The protein below binds the small molecule below.
Small molecule (SMILES): CC(=O)N[C@@H]1[C@@H](O)[C@H](O)[C@@H](CO)O[C@H]1O

Binding-site contacts:
Ligand atom C5 contacts residue ASN193 of chain 2.C at 3.7 Å.
Ligand atom N2 contacts residue ASN193 of chain 2.C at 2.9 Å (h-bond).
Ligand atom O5 contacts residue ASN193 of chain 2.C at 2.4 Å (h-bond).
Ligand atom C2 contacts residue ASN193 of chain 2.C at 2.5 Å.
Ligand atom C1 contacts residue ASN193 of chain 2.C at 1.4 Å.
Ligand atom O6 contacts residue GLU283 of chain 2.C at 3.4 Å (salt-bridge).
Ligand atom C6 contacts residue GLU283 of chain 2.C at 3.6 Å.
Ligand atom O7 contacts residue ASN193 of chain 2.C at 3.1 Å (h-bond).
Ligand atom N2 contacts residue THR195 of chain 2.C at 3.8 Å.
Ligand atom O5 contacts residue GLN282 of chain 2.C at 3.9 Å.
Ligand atom C6 contacts residue GLN282 of chain 2.C at 4.1 Å.
Ligand atom C7 contacts residue ASN193 of chain 2.C at 3.3 Å.
Ligand atom C3 contacts residue ASN193 of chain 2.C at 3.8 Å.
Ligand atom C2 contacts residue THR195 of chain 2.C at 3.9 Å.
Ligand atom C4 contacts residue ASN193 of chain 2.C at 4.2 Å.
Ligand atom C5 contacts residue THR195 of chain 2.C at 4.1 Å.
Ligand atom O5 contacts residue THR195 of chain 2.C at 3.9 Å.
Ligand atom C1 contacts residue THR195 of chain 2.C at 3.1 Å.
Ligand atom C3 contacts residue THR195 of chain 2.C at 4.3 Å.
Ligand atom O6 contacts residue GLN282 of chain 2.C at 3.4 Å.

Sequence of chain 2.C:
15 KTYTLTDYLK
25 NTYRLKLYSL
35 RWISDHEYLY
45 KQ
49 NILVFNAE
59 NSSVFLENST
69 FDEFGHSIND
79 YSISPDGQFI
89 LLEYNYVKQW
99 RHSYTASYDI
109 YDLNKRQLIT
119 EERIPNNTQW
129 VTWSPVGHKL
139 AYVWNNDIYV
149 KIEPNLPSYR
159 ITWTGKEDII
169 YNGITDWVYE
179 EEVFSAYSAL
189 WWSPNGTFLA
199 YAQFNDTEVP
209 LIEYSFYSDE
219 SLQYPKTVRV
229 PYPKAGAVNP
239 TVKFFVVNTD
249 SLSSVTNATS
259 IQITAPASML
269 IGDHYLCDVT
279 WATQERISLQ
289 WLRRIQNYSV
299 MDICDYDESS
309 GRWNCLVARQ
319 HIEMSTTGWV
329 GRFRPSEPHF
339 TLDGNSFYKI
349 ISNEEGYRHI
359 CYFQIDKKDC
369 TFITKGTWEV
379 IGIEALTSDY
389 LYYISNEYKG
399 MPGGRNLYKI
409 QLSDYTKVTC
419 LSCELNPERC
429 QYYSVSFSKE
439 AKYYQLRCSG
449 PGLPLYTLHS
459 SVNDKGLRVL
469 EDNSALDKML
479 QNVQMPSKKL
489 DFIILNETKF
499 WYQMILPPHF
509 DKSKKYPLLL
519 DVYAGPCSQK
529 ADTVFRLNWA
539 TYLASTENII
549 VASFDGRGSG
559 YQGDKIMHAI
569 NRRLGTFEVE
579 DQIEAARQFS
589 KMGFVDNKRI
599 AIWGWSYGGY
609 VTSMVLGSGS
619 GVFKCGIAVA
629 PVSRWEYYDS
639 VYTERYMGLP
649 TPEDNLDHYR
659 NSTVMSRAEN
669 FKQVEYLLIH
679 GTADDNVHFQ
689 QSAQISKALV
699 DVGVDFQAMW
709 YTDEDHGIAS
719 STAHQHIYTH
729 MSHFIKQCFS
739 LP